Sequence of chain 1.B:
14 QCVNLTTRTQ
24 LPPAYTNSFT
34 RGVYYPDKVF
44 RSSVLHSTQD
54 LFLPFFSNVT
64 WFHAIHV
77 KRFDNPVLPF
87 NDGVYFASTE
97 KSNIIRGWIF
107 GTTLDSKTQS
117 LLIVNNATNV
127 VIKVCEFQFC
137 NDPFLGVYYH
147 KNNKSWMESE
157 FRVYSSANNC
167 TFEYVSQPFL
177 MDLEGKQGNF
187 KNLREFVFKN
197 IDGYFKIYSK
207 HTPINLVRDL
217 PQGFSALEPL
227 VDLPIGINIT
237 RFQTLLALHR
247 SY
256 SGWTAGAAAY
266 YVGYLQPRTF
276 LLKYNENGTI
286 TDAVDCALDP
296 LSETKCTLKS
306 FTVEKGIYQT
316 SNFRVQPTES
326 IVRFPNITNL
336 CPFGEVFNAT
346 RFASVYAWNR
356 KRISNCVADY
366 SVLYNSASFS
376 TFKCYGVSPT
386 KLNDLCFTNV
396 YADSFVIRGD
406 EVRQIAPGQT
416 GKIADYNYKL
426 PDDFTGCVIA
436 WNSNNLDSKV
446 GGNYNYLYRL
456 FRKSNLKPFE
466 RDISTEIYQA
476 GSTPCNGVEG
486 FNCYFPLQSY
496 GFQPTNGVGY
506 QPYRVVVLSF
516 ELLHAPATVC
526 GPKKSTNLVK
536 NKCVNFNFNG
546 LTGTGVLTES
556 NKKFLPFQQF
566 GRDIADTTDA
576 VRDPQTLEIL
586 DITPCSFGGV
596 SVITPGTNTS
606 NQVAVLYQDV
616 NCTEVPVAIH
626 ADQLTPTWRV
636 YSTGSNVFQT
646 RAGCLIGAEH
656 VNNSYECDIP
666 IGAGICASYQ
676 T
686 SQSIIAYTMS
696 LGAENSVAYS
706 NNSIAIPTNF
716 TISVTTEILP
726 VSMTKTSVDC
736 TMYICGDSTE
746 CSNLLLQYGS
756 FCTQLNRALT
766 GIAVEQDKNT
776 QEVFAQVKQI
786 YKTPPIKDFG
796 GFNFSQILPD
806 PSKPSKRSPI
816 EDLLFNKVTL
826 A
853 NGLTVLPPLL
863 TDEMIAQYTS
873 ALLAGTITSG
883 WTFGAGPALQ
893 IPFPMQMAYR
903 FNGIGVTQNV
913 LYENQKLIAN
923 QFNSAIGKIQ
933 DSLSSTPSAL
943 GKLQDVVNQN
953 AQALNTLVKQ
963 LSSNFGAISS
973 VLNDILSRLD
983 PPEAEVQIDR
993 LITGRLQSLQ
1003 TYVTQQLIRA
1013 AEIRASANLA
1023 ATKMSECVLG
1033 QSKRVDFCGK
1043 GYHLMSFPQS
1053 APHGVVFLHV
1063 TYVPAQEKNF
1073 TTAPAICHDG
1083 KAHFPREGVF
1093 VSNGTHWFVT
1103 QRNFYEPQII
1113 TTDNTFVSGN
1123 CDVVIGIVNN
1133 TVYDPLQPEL

Binding-site contacts:
Ligand atom C2 contacts residue ASN331 of chain 1.B at 2.6 Å.
Ligand atom C8 contacts residue ASN331 of chain 1.B at 3.7 Å.
Ligand atom C5 contacts residue ASN331 of chain 1.B at 3.3 Å.
Ligand atom O5 contacts residue ASN331 of chain 1.B at 2.5 Å (h-bond).
Ligand atom C6 contacts residue ASN331 of chain 1.B at 3.2 Å.
Ligand atom O7 contacts residue ILE332 of chain 1.B at 4.1 Å.
Ligand atom O6 contacts residue ASN331 of chain 1.B at 3.2 Å (h-bond).
Ligand atom C3 contacts residue ASN331 of chain 1.B at 3.8 Å.
Ligand atom C7 contacts residue ASN331 of chain 1.B at 2.9 Å.
Ligand atom C1 contacts residue GLN580 of chain 1.B at 3.5 Å.
Ligand atom O7 contacts residue ASN331 of chain 1.B at 3.1 Å (h-bond).
Ligand atom C8 contacts residue ILE332 of chain 1.B at 4.4 Å (hydrophobic).
Ligand atom C1 contacts residue ASN331 of chain 1.B at 1.5 Å.
Ligand atom N2 contacts residue ASN331 of chain 1.B at 2.8 Å (h-bond).
Ligand atom O5 contacts residue GLN580 of chain 1.B at 3.6 Å (h-bond).
Ligand atom C4 contacts residue ASN331 of chain 1.B at 3.9 Å.

A protein and the small-molecule ligand that binds it are described below.
Small molecule (SMILES): CC(=O)N[C@@H]1[C@@H](O)[C@H](O)[C@@H](CO)O[C@H]1O